Binding-site contacts:
Ligand atom C1 contacts residue ASN118 of chain 1.D at 1.4 Å.
Ligand atom C7 contacts residue ASN118 of chain 1.D at 3.3 Å.
Ligand atom C8 contacts residue ASN118 of chain 1.D at 4.3 Å.
Ligand atom C5 contacts residue ASN118 of chain 1.D at 3.7 Å.
Ligand atom O5 contacts residue ASN118 of chain 1.D at 2.4 Å (h-bond).
Ligand atom C8 contacts residue PHE117 of chain 1.D at 4.1 Å (hydrophobic).
Ligand atom O5 contacts residue SER120 of chain 1.D at 3.5 Å (h-bond).
Ligand atom C5 contacts residue SER120 of chain 1.D at 4.0 Å.
Ligand atom C1 contacts residue SER120 of chain 1.D at 3.7 Å.
Ligand atom C8 contacts residue VAL116 of chain 1.D at 4.3 Å (hydrophobic).
Ligand atom C3 contacts residue ASN118 of chain 1.D at 3.7 Å.
Ligand atom O6 contacts residue SER120 of chain 1.D at 4.3 Å.
Ligand atom C2 contacts residue ASN118 of chain 1.D at 2.4 Å.
Ligand atom O7 contacts residue ASN118 of chain 1.D at 3.7 Å.
Ligand atom C4 contacts residue ASN118 of chain 1.D at 4.2 Å.
Ligand atom N2 contacts residue ASN118 of chain 1.D at 2.7 Å (h-bond).

This small molecule binds to this protein.
Small molecule (SMILES): CC(=O)N[C@@H]1[C@@H](O)[C@H](O)[C@@H](CO)O[C@H]1O

Sequence of chain 1.D:
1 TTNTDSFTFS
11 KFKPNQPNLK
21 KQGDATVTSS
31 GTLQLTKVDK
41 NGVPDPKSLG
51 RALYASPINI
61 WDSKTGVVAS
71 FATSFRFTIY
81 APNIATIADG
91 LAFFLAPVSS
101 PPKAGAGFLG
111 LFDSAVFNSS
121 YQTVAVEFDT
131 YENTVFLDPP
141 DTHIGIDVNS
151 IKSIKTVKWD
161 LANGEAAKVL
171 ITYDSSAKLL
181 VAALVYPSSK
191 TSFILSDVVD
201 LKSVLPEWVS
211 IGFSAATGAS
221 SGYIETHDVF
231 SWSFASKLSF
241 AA